Sequence of chain 1.C:
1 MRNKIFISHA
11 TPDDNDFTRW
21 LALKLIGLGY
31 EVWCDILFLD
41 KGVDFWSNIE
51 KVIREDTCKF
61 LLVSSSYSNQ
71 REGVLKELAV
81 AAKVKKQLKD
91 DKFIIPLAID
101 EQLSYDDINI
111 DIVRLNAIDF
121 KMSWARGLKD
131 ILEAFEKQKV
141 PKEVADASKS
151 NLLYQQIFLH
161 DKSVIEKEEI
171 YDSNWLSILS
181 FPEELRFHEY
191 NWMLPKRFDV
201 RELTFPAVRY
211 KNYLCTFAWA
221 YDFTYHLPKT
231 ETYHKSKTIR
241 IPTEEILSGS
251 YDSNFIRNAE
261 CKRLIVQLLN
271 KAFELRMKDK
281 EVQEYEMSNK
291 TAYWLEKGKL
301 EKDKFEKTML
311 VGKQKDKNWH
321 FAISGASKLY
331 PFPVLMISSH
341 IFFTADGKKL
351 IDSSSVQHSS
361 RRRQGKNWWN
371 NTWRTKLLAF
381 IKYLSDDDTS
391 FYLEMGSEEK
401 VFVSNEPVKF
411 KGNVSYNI

Binding-site contacts:
Ligand atom C4D contacts residue GLY73 of chain 1.C at 3.6 Å.
Ligand atom C2D contacts residue THR11 of chain 1.C at 3.7 Å.
Ligand atom C8 contacts residue TYR105 of chain 1.A at 3.4 Å (hydrophobic).
Ligand atom N7 contacts residue TYR105 of chain 1.A at 3.2 Å.
Ligand atom O1D contacts residue ASP35 of chain 1.C at 3.8 Å.
Ligand atom C5D contacts residue ARG71 of chain 1.C at 3.8 Å.
Ligand atom C1D contacts residue ASP35 of chain 1.C at 3.1 Å.
Ligand atom N6 contacts residue ALA117 of chain 1.A at 3.8 Å.
Ligand atom O2B contacts residue ARG71 of chain 1.C at 3.0 Å (salt-bridge).
Ligand atom O2D contacts residue ASP35 of chain 1.C at 3.6 Å.
Ligand atom C3D contacts residue GLY73 of chain 1.C at 3.8 Å.
Ligand atom C8 contacts residue ASN116 of chain 1.A at 3.7 Å.
Ligand atom C2D contacts residue ASP35 of chain 1.C at 3.4 Å.
Ligand atom N7 contacts residue ASN116 of chain 1.A at 3.3 Å (h-bond).
Ligand atom PB contacts residue ARG71 of chain 1.C at 3.8 Å.
Ligand atom C4D contacts residue VAL74 of chain 1.C at 3.6 Å (hydrophobic).
Ligand atom O5D contacts residue ARG71 of chain 1.C at 3.3 Å.
Ligand atom N6 contacts residue TYR105 of chain 1.A at 3.7 Å.
Ligand atom C3D contacts residue VAL74 of chain 1.C at 3.6 Å (hydrophobic).
Ligand atom N6 contacts residue LEU115 of chain 1.A at 3.2 Å (h-bond).
Ligand atom N9 contacts residue TYR105 of chain 1.A at 3.8 Å.
Ligand atom C6 contacts residue TYR105 of chain 1.A at 3.8 Å (hydrophobic).
Ligand atom O3' contacts residue PRO12 of chain 1.C at 3.7 Å.
Ligand atom C1D contacts residue THR11 of chain 1.C at 3.6 Å.
Ligand atom C5D contacts residue HIS9 of chain 1.C at 3.6 Å.
Ligand atom C2D contacts residue HIS9 of chain 1.C at 3.3 Å.
Ligand atom O2D contacts residue GLU77 of chain 1.C at 3.1 Å (salt-bridge).
Ligand atom O1B contacts residue ARG71 of chain 1.C at 3.7 Å.
Ligand atom N7 contacts residue ALA117 of chain 1.A at 3.7 Å.
Ligand atom O3D contacts residue GLY73 of chain 1.C at 3.1 Å (h-bond).
Ligand atom C5 contacts residue ASN116 of chain 1.A at 3.5 Å.
Ligand atom O1D contacts residue GLU77 of chain 1.C at 3.6 Å (salt-bridge).
Ligand atom O3D contacts residue VAL74 of chain 1.C at 3.3 Å (h-bond).
Ligand atom C5D contacts residue VAL74 of chain 1.C at 3.6 Å (hydrophobic).
Ligand atom C3D contacts residue HIS9 of chain 1.C at 3.2 Å.
Ligand atom O3D contacts residue GLU77 of chain 1.C at 3.2 Å.
Ligand atom O5D contacts residue VAL74 of chain 1.C at 3.9 Å.
Ligand atom C5 contacts residue TYR105 of chain 1.A at 3.8 Å (hydrophobic).
Ligand atom O5D contacts residue GLY73 of chain 1.C at 3.5 Å.
Ligand atom O1D contacts residue ILE49 of chain 1.C at 3.9 Å.

Sequence of chain 1.A:
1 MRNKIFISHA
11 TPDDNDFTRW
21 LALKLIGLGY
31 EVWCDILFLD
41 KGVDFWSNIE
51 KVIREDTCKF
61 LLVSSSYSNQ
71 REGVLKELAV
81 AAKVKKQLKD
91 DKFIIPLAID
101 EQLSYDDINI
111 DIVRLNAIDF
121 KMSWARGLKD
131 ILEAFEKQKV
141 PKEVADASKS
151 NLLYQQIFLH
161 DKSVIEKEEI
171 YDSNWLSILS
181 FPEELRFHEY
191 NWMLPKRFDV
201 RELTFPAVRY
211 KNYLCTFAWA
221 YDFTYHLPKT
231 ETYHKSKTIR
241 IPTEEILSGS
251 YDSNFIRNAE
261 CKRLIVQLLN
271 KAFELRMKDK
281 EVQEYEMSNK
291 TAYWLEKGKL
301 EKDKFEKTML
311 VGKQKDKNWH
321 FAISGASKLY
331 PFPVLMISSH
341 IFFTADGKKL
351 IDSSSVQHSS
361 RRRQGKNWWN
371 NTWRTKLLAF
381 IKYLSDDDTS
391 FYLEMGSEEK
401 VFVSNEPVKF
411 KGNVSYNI

The protein below binds the small molecule below.
Small molecule (SMILES): Nc1ncnc2c1ncn2[C@@H]1O[C@H](COP(=O)(O)OP(=O)(O)OC[C@H]2O[C@H](O)[C@H](O)[C@@H]2O)[C@@H](O)[C@H]1O